Binding-site contacts:
Ligand atom C4 contacts residue GLY321 of chain 1.Q at 3.4 Å.
Ligand atom C12 contacts residue GLN226 of chain 1.Q at 3.8 Å.
Ligand atom C2 contacts residue GLY321 of chain 1.Q at 4.5 Å.
Ligand atom C12 contacts residue HIS233 of chain 1.Q at 3.5 Å.
Ligand atom C6 contacts residue ALA234 of chain 1.Q at 4.2 Å (hydrophobic).
Ligand atom C17 contacts residue HIS323 of chain 1.Q at 3.8 Å.
Ligand atom C13 contacts residue LEU333 of chain 1.Q at 4.3 Å (hydrophobic).
Ligand atom C16 contacts residue HIS233 of chain 1.Q at 4.1 Å.
Ligand atom C12 contacts residue HIS323 of chain 1.Q at 3.5 Å.
Ligand atom C17 contacts residue HIS233 of chain 1.Q at 3.9 Å.
Ligand atom C14 contacts residue GLN226 of chain 1.Q at 4.0 Å.
Ligand atom C14 contacts residue HIS323 of chain 1.Q at 4.5 Å.
Ligand atom C1 contacts residue HIS239 of chain 1.Q at 4.3 Å.
Ligand atom C3 contacts residue MET231 of chain 1.Q at 4.3 Å (hydrophobic).
Ligand atom C15 contacts residue HIS233 of chain 1.Q at 4.1 Å.
Ligand atom C12 contacts residue ASP230 of chain 1.Q at 3.2 Å.
Ligand atom C2 contacts residue MET231 of chain 1.Q at 4.5 Å (hydrophobic).
Ligand atom C17 contacts residue ALA234 of chain 1.Q at 4.4 Å (hydrophobic).
Ligand atom C12 contacts residue MET231 of chain 1.Q at 4.3 Å (hydrophobic).
Ligand atom C3 contacts residue GLN322 of chain 1.Q at 4.5 Å.
Ligand atom C17 contacts residue ASP230 of chain 1.Q at 4.0 Å.
Ligand atom C16 contacts residue LEU333 of chain 1.Q at 4.1 Å (hydrophobic).
Ligand atom C6 contacts residue PHE384 of chain 1.Q at 4.0 Å (hydrophobic).
Ligand atom C5 contacts residue VAL287 of chain 1.Q at 4.0 Å (hydrophobic).
Ligand atom C13 contacts residue HIS323 of chain 1.Q at 3.9 Å.
Ligand atom C6 contacts residue VAL287 of chain 1.Q at 4.4 Å (hydrophobic).
Ligand atom C14 contacts residue PHE227 of chain 1.Q at 4.0 Å (hydrophobic).
Ligand atom C16 contacts residue HIS323 of chain 1.Q at 4.5 Å.
Ligand atom C17 contacts residue MET231 of chain 1.Q at 3.8 Å (hydrophobic).
Ligand atom C1 contacts residue ALA234 of chain 1.Q at 3.7 Å (hydrophobic).
Ligand atom C13 contacts residue GLN226 of chain 1.Q at 3.3 Å.
Ligand atom C14 contacts residue HIS233 of chain 1.Q at 3.8 Å.
Ligand atom C13 contacts residue ASP230 of chain 1.Q at 3.8 Å.
Ligand atom C13 contacts residue PHE227 of chain 1.Q at 4.1 Å (hydrophobic).
Ligand atom C3 contacts residue GLY321 of chain 1.Q at 3.2 Å.
Ligand atom C14 contacts residue LEU333 of chain 1.Q at 3.8 Å (hydrophobic).
Ligand atom C2 contacts residue ALA234 of chain 1.Q at 4.3 Å (hydrophobic).
Ligand atom C13 contacts residue HIS233 of chain 1.Q at 3.5 Å.
Ligand atom C15 contacts residue LEU333 of chain 1.Q at 3.6 Å (hydrophobic).

Sequence of chain 1.Q:
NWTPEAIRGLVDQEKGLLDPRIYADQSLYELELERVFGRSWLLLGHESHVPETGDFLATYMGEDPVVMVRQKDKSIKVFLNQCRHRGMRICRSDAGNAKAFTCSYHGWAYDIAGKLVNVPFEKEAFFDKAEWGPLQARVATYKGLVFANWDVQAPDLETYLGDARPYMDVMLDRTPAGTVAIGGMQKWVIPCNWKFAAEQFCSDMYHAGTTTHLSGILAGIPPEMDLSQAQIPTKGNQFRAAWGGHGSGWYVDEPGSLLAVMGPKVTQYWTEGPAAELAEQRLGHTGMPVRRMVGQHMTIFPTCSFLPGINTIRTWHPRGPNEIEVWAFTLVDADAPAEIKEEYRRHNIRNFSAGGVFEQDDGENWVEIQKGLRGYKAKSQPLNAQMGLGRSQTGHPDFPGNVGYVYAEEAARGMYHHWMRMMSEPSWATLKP

A protein and the small-molecule ligand that binds it are described below.
Small molecule (SMILES): c1ccc(-c2ccccc2)cc1